The protein below binds the small molecule below.
Small molecule (SMILES): CC(C)(C)C#N

Sequence of chain 1.B:
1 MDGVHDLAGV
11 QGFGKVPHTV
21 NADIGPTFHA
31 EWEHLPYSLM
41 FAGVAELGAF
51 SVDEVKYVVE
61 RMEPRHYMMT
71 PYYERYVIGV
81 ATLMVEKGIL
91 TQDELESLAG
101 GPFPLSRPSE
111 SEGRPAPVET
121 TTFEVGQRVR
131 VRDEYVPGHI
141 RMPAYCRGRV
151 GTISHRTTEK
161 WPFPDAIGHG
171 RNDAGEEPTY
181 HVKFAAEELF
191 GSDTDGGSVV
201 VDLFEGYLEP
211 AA

Sequence of chain 1.A:
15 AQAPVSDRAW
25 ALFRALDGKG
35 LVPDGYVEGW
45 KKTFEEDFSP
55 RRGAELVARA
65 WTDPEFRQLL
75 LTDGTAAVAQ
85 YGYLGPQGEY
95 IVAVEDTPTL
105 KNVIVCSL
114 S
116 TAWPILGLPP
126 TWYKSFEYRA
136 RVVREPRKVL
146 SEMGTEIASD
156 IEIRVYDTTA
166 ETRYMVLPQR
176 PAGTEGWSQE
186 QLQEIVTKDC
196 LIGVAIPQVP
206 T

Binding-site contacts:
Ligand atom N contacts residue TYR37 of chain 1.B at 3.7 Å.
Ligand atom C contacts residue VAL55 of chain 1.B at 4.1 Å (hydrophobic).
Ligand atom C3 contacts residue LYS56 of chain 1.B at 3.8 Å.
Ligand atom C1 contacts residue TYR72 of chain 1.B at 3.5 Å (hydrophobic).
Ligand atom C contacts residue TYR76 of chain 1.B at 3.9 Å (hydrophobic).
Ligand atom N contacts residue MET40 of chain 1.B at 3.5 Å.
Ligand atom C4 contacts residue GLN91 of chain 1.A at 4.2 Å.
Ligand atom N contacts residue TYR76 of chain 1.B at 3.7 Å.
Ligand atom C2 contacts residue NO1 of chain 1.D at 4.1 Å.
Ligand atom C2 contacts residue TYR37 of chain 1.B at 4.5 Å (hydrophobic).
Ligand atom C1 contacts residue TYR37 of chain 1.B at 3.7 Å (hydrophobic).
Ligand atom C4 contacts residue VAL52 of chain 1.B at 4.0 Å (hydrophobic).
Ligand atom C4 contacts residue TRP118 of chain 1.A at 4.2 Å (hydrophobic).
Ligand atom C3 contacts residue VAL52 of chain 1.B at 4.0 Å (hydrophobic).
Ligand atom C1 contacts residue TRP118 of chain 1.A at 4.2 Å (hydrophobic).
Ligand atom C1 contacts residue TYR76 of chain 1.B at 4.0 Å (hydrophobic).
Ligand atom N contacts residue VAL55 of chain 1.B at 3.7 Å.
Ligand atom C1 contacts residue SER114 of chain 1.A at 4.1 Å.
Ligand atom C3 contacts residue NO1 of chain 1.D at 4.0 Å.
Ligand atom C4 contacts residue NO1 of chain 1.D at 4.2 Å.
Ligand atom C contacts residue MET40 of chain 1.B at 4.1 Å (hydrophobic).
Ligand atom C2 contacts residue TYR76 of chain 1.B at 4.2 Å (hydrophobic).
Ligand atom C3 contacts residue TYR76 of chain 1.B at 4.2 Å (hydrophobic).
Ligand atom C1 contacts residue NO1 of chain 1.D at 3.4 Å.
Ligand atom C3 contacts residue CSD113 of chain 1.A at 4.3 Å.
Ligand atom C contacts residue TYR37 of chain 1.B at 4.0 Å (hydrophobic).
Ligand atom C4 contacts residue MET40 of chain 1.B at 4.3 Å (hydrophobic).